Binding-site contacts:
Ligand atom O6 contacts residue MET153 of chain 1.A at 4.4 Å.
Ligand atom C7 contacts residue TYR144 of chain 1.A at 4.5 Å (hydrophobic).
Ligand atom O4 contacts residue SER155 of chain 1.A at 4.2 Å.
Ligand atom C6 contacts residue MET153 of chain 1.A at 4.2 Å (hydrophobic).
Ligand atom O7 contacts residue TYR144 of chain 1.A at 3.5 Å.

Sequence of chain 1.A:
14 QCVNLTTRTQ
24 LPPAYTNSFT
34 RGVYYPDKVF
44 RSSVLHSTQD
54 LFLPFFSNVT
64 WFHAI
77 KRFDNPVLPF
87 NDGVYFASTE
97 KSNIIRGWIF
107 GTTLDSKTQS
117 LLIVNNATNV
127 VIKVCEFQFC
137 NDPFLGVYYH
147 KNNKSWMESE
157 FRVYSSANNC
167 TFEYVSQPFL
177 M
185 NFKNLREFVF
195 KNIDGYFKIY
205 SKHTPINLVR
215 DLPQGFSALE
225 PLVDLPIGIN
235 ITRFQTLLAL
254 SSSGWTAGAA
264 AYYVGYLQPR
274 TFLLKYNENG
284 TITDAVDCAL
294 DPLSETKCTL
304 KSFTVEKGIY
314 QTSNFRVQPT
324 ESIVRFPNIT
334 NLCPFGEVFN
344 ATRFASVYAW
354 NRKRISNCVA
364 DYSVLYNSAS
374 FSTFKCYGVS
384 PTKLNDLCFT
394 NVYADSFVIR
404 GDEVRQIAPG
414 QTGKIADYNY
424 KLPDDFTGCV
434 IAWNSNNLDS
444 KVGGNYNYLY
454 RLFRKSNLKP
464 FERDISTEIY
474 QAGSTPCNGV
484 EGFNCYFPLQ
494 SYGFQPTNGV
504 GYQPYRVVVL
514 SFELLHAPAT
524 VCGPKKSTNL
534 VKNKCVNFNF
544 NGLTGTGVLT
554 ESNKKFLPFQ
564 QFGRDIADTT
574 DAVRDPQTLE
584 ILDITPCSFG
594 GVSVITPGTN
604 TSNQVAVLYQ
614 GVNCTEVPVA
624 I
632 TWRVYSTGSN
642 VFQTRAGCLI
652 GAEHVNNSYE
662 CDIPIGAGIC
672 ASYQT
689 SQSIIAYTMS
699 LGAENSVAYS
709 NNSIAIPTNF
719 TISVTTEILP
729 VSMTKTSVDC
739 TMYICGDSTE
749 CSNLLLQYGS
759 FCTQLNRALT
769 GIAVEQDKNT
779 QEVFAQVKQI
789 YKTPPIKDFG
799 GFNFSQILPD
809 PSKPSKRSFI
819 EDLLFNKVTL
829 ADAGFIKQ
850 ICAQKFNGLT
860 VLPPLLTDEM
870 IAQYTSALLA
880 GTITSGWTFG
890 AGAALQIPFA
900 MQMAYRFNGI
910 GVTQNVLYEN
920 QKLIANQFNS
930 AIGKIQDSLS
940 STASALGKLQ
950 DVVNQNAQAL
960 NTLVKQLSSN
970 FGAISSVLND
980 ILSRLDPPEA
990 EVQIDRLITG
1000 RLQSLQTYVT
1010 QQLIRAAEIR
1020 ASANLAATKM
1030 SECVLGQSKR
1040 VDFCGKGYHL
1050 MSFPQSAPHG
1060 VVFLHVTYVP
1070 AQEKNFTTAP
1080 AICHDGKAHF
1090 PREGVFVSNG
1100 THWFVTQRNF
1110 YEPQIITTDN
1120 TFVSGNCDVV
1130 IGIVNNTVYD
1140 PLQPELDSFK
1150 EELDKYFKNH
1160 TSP

A protein and the small-molecule ligand that binds it are described below.
Small molecule (SMILES): CC(=O)N[C@@H]1[C@@H](O)[C@H](O)[C@@H](CO)O[C@H]1O